Binding-site contacts:
Ligand atom CZ3 contacts residue PRO103 of chain 1.B at 3.8 Å (hydrophobic).
Ligand atom C contacts residue TYR94 of chain 1.A at 3.8 Å (hydrophobic).
Ligand atom N contacts residue HIS92 of chain 1.A at 2.5 Å (h-bond).
Ligand atom OD1 contacts residue ARG100 of chain 1.B at 2.9 Å (salt-bridge).
Ligand atom CB contacts residue LEU91 of chain 1.A at 2.8 Å (hydrophobic).
Ligand atom O contacts residue TYR94 of chain 1.A at 2.9 Å (h-bond).
Ligand atom O contacts residue PHE93 of chain 1.A at 3.3 Å.
Ligand atom OD1 contacts residue TYR94 of chain 1.A at 3.5 Å (h-bond).
Ligand atom CB contacts residue HIS92 of chain 1.A at 3.1 Å.
Ligand atom CD contacts residue TYR54 of chain 1.B at 3.3 Å (hydrophobic).
Ligand atom O contacts residue TYR94 of chain 1.A at 3.5 Å.
Ligand atom C contacts residue HIS92 of chain 1.A at 3.5 Å.
Ligand atom OD2 contacts residue LEU91 of chain 1.A at 3.2 Å (h-bond).
Ligand atom CA contacts residue HIS92 of chain 1.A at 3.6 Å.
Ligand atom OD1 contacts residue HIS96 of chain 1.A at 2.6 Å (h-bond).
Ligand atom NZ contacts residue ASP56 of chain 1.B at 2.7 Å (salt-bridge).
Ligand atom OD1 contacts residue ARG113 of chain 1.B at 3.0 Å (salt-bridge).
Ligand atom OD2 contacts residue ARG100 of chain 1.B at 2.9 Å (salt-bridge).
Ligand atom CB contacts residue TYR94 of chain 1.A at 3.3 Å (hydrophobic).
Ligand atom O contacts residue ARG113 of chain 1.B at 2.9 Å (salt-bridge).
Ligand atom N contacts residue TYR94 of chain 1.A at 3.3 Å (h-bond).
Ligand atom NZ contacts residue ASP58 of chain 1.B at 3.8 Å.
Ligand atom CD1 contacts residue VAL116 of chain 1.B at 3.5 Å (hydrophobic).
Ligand atom CH2 contacts residue PRO103 of chain 1.B at 3.7 Å (hydrophobic).
Ligand atom CE contacts residue ASP56 of chain 1.B at 3.4 Å.
Ligand atom CZ2 contacts residue GLY33 of chain 1.B at 3.4 Å.
Ligand atom OD1 contacts residue LEU91 of chain 1.A at 3.4 Å (h-bond).
Ligand atom CD2 contacts residue PHE93 of chain 1.A at 3.6 Å (hydrophobic).
Ligand atom CA contacts residue HIS92 of chain 1.A at 3.3 Å.
Ligand atom CA contacts residue TYR94 of chain 1.A at 3.6 Å (hydrophobic).
Ligand atom CH2 contacts residue GLY33 of chain 1.B at 3.7 Å.
Ligand atom CG contacts residue ARG100 of chain 1.B at 3.4 Å.
Ligand atom CD1 contacts residue ARG100 of chain 1.B at 3.7 Å.
Ligand atom CG contacts residue LEU91 of chain 1.A at 2.8 Å (hydrophobic).
Ligand atom CD2 contacts residue HIS92 of chain 1.A at 3.5 Å.
Ligand atom CG contacts residue HIS96 of chain 1.A at 3.5 Å.
Ligand atom CG contacts residue HIS92 of chain 1.A at 3.1 Å.
Ligand atom CA contacts residue TYR94 of chain 1.A at 3.8 Å (hydrophobic).
Ligand atom OD2 contacts residue HIS92 of chain 1.A at 2.3 Å (h-bond).
Ligand atom CE contacts residue TYR54 of chain 1.B at 3.6 Å (hydrophobic).

Sequence of chain 1.B:
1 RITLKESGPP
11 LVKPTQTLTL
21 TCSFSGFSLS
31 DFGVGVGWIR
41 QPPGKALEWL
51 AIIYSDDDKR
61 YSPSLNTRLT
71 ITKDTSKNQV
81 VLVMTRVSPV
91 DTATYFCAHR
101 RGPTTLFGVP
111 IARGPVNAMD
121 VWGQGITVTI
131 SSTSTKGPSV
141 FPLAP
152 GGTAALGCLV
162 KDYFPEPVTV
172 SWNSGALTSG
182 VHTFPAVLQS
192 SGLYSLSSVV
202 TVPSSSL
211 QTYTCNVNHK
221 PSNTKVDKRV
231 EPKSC

Sequence of chain 1.A:
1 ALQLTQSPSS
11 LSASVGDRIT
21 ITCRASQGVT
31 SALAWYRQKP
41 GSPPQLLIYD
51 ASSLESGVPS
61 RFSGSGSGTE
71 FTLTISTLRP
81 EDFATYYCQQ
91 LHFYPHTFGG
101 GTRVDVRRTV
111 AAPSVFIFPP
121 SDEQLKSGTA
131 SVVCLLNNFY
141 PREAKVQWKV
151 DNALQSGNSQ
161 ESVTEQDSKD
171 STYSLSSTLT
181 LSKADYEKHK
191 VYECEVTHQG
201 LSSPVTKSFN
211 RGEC

The protein below binds the small molecule below.
Small molecule (SMILES): CC(C)C[C@H](NC(=O)[C@H](C)N)C(=O)N[C@@H](CC(=O)O)C(=O)N[C@@H](CCCCN)C(=O)N[C@@H](CC1=CN=C2C=CC=CC12)C(=O)N[C@@H](CC(=O)O)C(=O)O